Binding-site contacts:
Ligand atom F5 contacts residue ZN1 of chain 1.I at 2.9 Å.
Ligand atom F28 contacts residue LEU197 of chain 1.C at 3.1 Å.
Ligand atom O30 contacts residue ZN1 of chain 1.I at 3.2 Å.
Ligand atom N29 contacts residue HIS117 of chain 1.C at 3.2 Å (h-bond).
Ligand atom F7 contacts residue THR199 of chain 1.C at 3.6 Å.
Ligand atom S2 contacts residue ZN1 of chain 1.I at 3.0 Å.
Ligand atom C12 contacts residue LYS69 of chain 1.C at 3.4 Å.
Ligand atom O14 contacts residue GLN89 of chain 1.C at 3.7 Å.
Ligand atom N29 contacts residue HIS93 of chain 1.C at 3.3 Å (h-bond).
Ligand atom O13 contacts residue HIS91 of chain 1.C at 2.7 Å (h-bond).
Ligand atom S2 contacts residue HIS91 of chain 1.C at 3.7 Å.
Ligand atom O30 contacts residue VAL119 of chain 1.C at 3.8 Å.
Ligand atom O13 contacts residue GLN89 of chain 1.C at 2.4 Å (h-bond).
Ligand atom F5 contacts residue THR199 of chain 1.C at 3.1 Å.
Ligand atom C4 contacts residue HIS91 of chain 1.C at 3.2 Å.
Ligand atom O1 contacts residue THR198 of chain 1.C at 2.9 Å (h-bond).
Ligand atom F5 contacts residue HIS93 of chain 1.C at 3.0 Å.
Ligand atom C6 contacts residue THR199 of chain 1.C at 3.6 Å.
Ligand atom C27 contacts residue HIS91 of chain 1.C at 3.8 Å.
Ligand atom O1 contacts residue LEU197 of chain 1.C at 3.3 Å.
Ligand atom O30 contacts residue HIS117 of chain 1.C at 3.8 Å.
Ligand atom C12 contacts residue GLN89 of chain 1.C at 3.2 Å.
Ligand atom N16 contacts residue GLN89 of chain 1.C at 3.7 Å.
Ligand atom C25 contacts residue ALA129 of chain 1.C at 3.3 Å (hydrophobic).
Ligand atom C11 contacts residue ASN64 of chain 1.C at 2.5 Å.
Ligand atom C4 contacts residue THR199 of chain 1.C at 3.5 Å.
Ligand atom C12 contacts residue ASN64 of chain 1.C at 3.4 Å.
Ligand atom N29 contacts residue THR198 of chain 1.C at 2.7 Å (h-bond).
Ligand atom C15 contacts residue GLN89 of chain 1.C at 3.7 Å.
Ligand atom C12 contacts residue HIS91 of chain 1.C at 3.7 Å.
Ligand atom N29 contacts residue GLU104 of chain 1.C at 3.6 Å.
Ligand atom C4 contacts residue ZN1 of chain 1.I at 3.6 Å.
Ligand atom F5 contacts residue HIS91 of chain 1.C at 3.0 Å.
Ligand atom C3 contacts residue THR199 of chain 1.C at 3.7 Å.
Ligand atom C3 contacts residue HIS91 of chain 1.C at 3.2 Å.
Ligand atom O30 contacts residue HIS91 of chain 1.C at 3.3 Å.
Ligand atom N29 contacts residue HIS91 of chain 1.C at 3.3 Å (h-bond).
Ligand atom N29 contacts residue ZN1 of chain 1.I at 1.9 Å.
Ligand atom C19 contacts residue PRO201 of chain 1.C at 3.6 Å (hydrophobic).
Ligand atom C3 contacts residue ZN1 of chain 1.I at 3.6 Å.

Sequence of chain 1.C:
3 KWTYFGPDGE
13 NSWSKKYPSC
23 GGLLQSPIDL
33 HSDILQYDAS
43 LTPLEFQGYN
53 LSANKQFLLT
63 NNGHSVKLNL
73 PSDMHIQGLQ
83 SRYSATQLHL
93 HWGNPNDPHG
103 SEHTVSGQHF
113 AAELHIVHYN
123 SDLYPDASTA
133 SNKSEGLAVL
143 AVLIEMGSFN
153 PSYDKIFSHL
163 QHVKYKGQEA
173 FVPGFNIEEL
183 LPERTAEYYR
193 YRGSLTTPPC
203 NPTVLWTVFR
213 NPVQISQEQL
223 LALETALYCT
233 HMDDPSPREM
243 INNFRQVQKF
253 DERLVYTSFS

The small molecule below binds the protein below.
Small molecule (SMILES): NS(=O)(=O)c1c(F)c(F)c(S(=O)(=O)CCO)c(N[C@H]2CCCc3ccccc32)c1F